This protein binds this small molecule.
Small molecule (SMILES): C[C@@H](O)CN1CCN(CC(=O)O)CCN(CC(=O)O)CCN(CC(=O)O)CC1

Sequence of chain 4.C:
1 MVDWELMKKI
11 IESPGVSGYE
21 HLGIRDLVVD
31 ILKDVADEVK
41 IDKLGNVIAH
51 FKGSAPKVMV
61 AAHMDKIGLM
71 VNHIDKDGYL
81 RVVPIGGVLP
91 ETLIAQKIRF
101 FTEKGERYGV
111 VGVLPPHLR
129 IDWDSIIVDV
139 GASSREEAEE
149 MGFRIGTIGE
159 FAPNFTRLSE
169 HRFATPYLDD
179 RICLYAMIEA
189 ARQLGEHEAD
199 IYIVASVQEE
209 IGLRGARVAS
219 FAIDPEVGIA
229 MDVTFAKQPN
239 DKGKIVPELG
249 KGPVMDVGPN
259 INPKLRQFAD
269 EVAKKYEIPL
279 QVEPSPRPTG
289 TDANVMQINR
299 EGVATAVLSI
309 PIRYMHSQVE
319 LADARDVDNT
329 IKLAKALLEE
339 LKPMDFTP

Binding-site contacts:
Ligand atom C9 contacts residue GD1 of chain 4.T at 3.4 Å.
Ligand atom C2 contacts residue GD1 of chain 4.T at 4.0 Å.
Ligand atom C4 contacts residue GD1 of chain 4.T at 3.7 Å.
Ligand atom C13 contacts residue GLU275 of chain 4.C at 4.0 Å.
Ligand atom C5 contacts residue GD1 of chain 4.T at 3.5 Å.
Ligand atom O5 contacts residue GLU275 of chain 4.C at 3.0 Å (salt-bridge).
Ligand atom N4 contacts residue GLU275 of chain 4.C at 2.8 Å (salt-bridge).
Ligand atom N2 contacts residue GD1 of chain 4.T at 3.0 Å.
Ligand atom C11 contacts residue GD1 of chain 4.T at 3.3 Å.
Ligand atom O6 contacts residue GLU275 of chain 4.C at 4.4 Å.
Ligand atom N3 contacts residue GD1 of chain 4.T at 2.8 Å.
Ligand atom O1 contacts residue GD1 of chain 4.T at 2.7 Å.
Ligand atom C6 contacts residue GLU275 of chain 4.C at 3.9 Å.
Ligand atom O3 contacts residue GLU275 of chain 4.C at 3.3 Å (salt-bridge).
Ligand atom C3 contacts residue GD1 of chain 4.T at 3.8 Å.
Ligand atom C1 contacts residue GD1 of chain 4.T at 4.0 Å.
Ligand atom C7 contacts residue GD1 of chain 4.T at 3.4 Å.
Ligand atom O1 contacts residue GLU275 of chain 4.C at 3.5 Å (salt-bridge).
Ligand atom O3 contacts residue GD1 of chain 4.T at 2.5 Å.
Ligand atom O6 contacts residue GD1 of chain 4.T at 3.6 Å.
Ligand atom C6 contacts residue GD1 of chain 4.T at 3.4 Å.
Ligand atom O2 contacts residue GLU275 of chain 4.C at 4.4 Å.
Ligand atom C13 contacts residue GD1 of chain 4.T at 2.9 Å.
Ligand atom O4 contacts residue GD1 of chain 4.T at 4.3 Å.
Ligand atom C8 contacts residue GD1 of chain 4.T at 3.7 Å.
Ligand atom C10 contacts residue GD1 of chain 4.T at 3.7 Å.
Ligand atom C9 contacts residue GLU275 of chain 4.C at 4.2 Å.
Ligand atom O2 contacts residue GD1 of chain 4.T at 4.4 Å.
Ligand atom O5 contacts residue GD1 of chain 4.T at 2.5 Å.
Ligand atom N4 contacts residue GD1 of chain 4.T at 2.4 Å.
Ligand atom N1 contacts residue GD1 of chain 4.T at 3.0 Å.
Ligand atom C14 contacts residue GD1 of chain 4.T at 3.3 Å.
Ligand atom C7 contacts residue GLU275 of chain 4.C at 3.5 Å.
Ligand atom C12 contacts residue GD1 of chain 4.T at 3.6 Å.